This protein binds this small molecule.
Small molecule (SMILES): C[NH+](C)c1cc(NC(=O)CNC(C)(C)C)c(O)c2c1C[C@H]1C[C@H]3[C@H]([NH+](C)C)C(O)=C(C(N)=O)C(=O)[C@@]3(O)C(O)=C1C2=O

Binding-site contacts:
Ligand atom C1B contacts residue MG1 of chain 1.O at 3.7 Å.
Ligand atom C11 contacts residue MG1 of chain 1.O at 3.2 Å.
Ligand atom C1C contacts residue MG1 of chain 1.O at 4.4 Å.
Ligand atom C12 contacts residue MG1 of chain 1.O at 3.2 Å.
Ligand atom O1C contacts residue MG1 of chain 1.O at 4.3 Å.
Ligand atom C1A contacts residue MG1 of chain 1.O at 4.5 Å.
Ligand atom O12 contacts residue MG1 of chain 1.O at 2.2 Å.
Ligand atom O10 contacts residue MG1 of chain 1.O at 4.2 Å.
Ligand atom O11 contacts residue MG1 of chain 1.O at 2.2 Å.